The protein below binds the small molecule below.
Small molecule (SMILES): NC(=O)CC[C@H](N)C(=O)O

Binding-site contacts:
Ligand atom C contacts residue MET132 of chain 1.D at 3.7 Å (hydrophobic).
Ligand atom O contacts residue LYS131 of chain 1.D at 3.7 Å.
Ligand atom CD contacts residue GLY44 of chain 1.D at 3.9 Å.
Ligand atom C contacts residue GLU137 of chain 1.D at 3.9 Å.
Ligand atom NE2 contacts residue ATP1 of chain 2.N at 3.1 Å (h-bond).
Ligand atom CG contacts residue GLU130 of chain 1.D at 3.4 Å.
Ligand atom CB contacts residue GLU130 of chain 1.D at 4.0 Å.
Ligand atom O contacts residue GLU137 of chain 1.D at 3.9 Å.
Ligand atom NE2 contacts residue GLY44 of chain 1.D at 3.0 Å (h-bond).
Ligand atom OE1 contacts residue MET132 of chain 1.D at 3.8 Å.
Ligand atom NE2 contacts residue ILE81 of chain 1.D at 4.0 Å.
Ligand atom N contacts residue GLN87 of chain 1.D at 2.7 Å (h-bond).
Ligand atom CA contacts residue GLU130 of chain 1.D at 3.6 Å.
Ligand atom O contacts residue MET132 of chain 1.D at 3.0 Å (h-bond).
Ligand atom CB contacts residue GLN87 of chain 1.D at 4.1 Å.
Ligand atom NE2 contacts residue VAL83 of chain 1.D at 3.9 Å.
Ligand atom CD contacts residue ATP1 of chain 2.N at 4.0 Å.
Ligand atom N contacts residue GLU130 of chain 1.D at 2.8 Å (salt-bridge).
Ligand atom CD contacts residue VAL82 of chain 1.D at 4.1 Å (hydrophobic).
Ligand atom OXT contacts residue GLU137 of chain 1.D at 2.8 Å (salt-bridge).
Ligand atom OE1 contacts residue ARG43 of chain 1.D at 3.2 Å (salt-bridge).
Ligand atom OE1 contacts residue ILE42 of chain 1.D at 3.6 Å.
Ligand atom OXT contacts residue MET136 of chain 1.D at 3.2 Å (h-bond).
Ligand atom C contacts residue MET136 of chain 1.D at 4.0 Å (hydrophobic).
Ligand atom O contacts residue GLY135 of chain 1.D at 3.8 Å.
Ligand atom O contacts residue MET136 of chain 1.D at 4.2 Å.
Ligand atom OE1 contacts residue GLY41 of chain 1.D at 4.0 Å.
Ligand atom OE1 contacts residue GLY44 of chain 1.D at 3.2 Å (h-bond).
Ligand atom CA contacts residue LYS131 of chain 1.D at 3.9 Å.
Ligand atom NE2 contacts residue ILE42 of chain 1.D at 4.0 Å.
Ligand atom OXT contacts residue GLN87 of chain 1.D at 3.1 Å (h-bond).
Ligand atom OXT contacts residue GLY135 of chain 1.D at 3.6 Å.
Ligand atom CD contacts residue ILE42 of chain 1.D at 4.1 Å (hydrophobic).
Ligand atom NE2 contacts residue VAL82 of chain 1.D at 3.2 Å (h-bond).
Ligand atom C contacts residue GLN87 of chain 1.D at 4.1 Å.
Ligand atom CD contacts residue MET132 of chain 1.D at 4.2 Å (hydrophobic).
Ligand atom CG contacts residue VAL82 of chain 1.D at 4.1 Å (hydrophobic).
Ligand atom CB contacts residue MET132 of chain 1.D at 3.9 Å (hydrophobic).
Ligand atom CA contacts residue GLN87 of chain 1.D at 3.9 Å.
Ligand atom CA contacts residue MET132 of chain 1.D at 3.8 Å (hydrophobic).

Sequence of chain 1.D:
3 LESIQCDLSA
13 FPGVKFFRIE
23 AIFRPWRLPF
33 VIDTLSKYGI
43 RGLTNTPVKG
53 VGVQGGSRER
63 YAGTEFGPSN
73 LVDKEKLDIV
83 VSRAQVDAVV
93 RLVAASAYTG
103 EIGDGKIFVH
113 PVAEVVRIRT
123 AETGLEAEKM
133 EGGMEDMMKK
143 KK